Binding-site contacts:
Ligand atom C2 contacts residue ASN616 of chain 1.C at 2.6 Å.
Ligand atom C4 contacts residue ASN616 of chain 1.C at 4.4 Å.
Ligand atom C3 contacts residue ASN616 of chain 1.C at 3.9 Å.
Ligand atom C8 contacts residue GLN644 of chain 1.C at 3.9 Å.
Ligand atom N2 contacts residue ASN616 of chain 1.C at 3.0 Å (h-bond).
Ligand atom C8 contacts residue ILE834 of chain 1.B at 4.0 Å (hydrophobic).
Ligand atom C8 contacts residue THR645 of chain 1.C at 3.4 Å.
Ligand atom C8 contacts residue ARG646 of chain 1.C at 4.2 Å.
Ligand atom O5 contacts residue ASN616 of chain 1.C at 2.4 Å (h-bond).
Ligand atom C7 contacts residue ILE834 of chain 1.B at 4.5 Å (hydrophobic).
Ligand atom N2 contacts residue GLN644 of chain 1.C at 4.4 Å.
Ligand atom O5 contacts residue THR618 of chain 1.C at 4.4 Å.
Ligand atom O7 contacts residue ILE834 of chain 1.B at 4.5 Å.
Ligand atom C5 contacts residue ASN616 of chain 1.C at 3.8 Å.
Ligand atom C1 contacts residue ASN616 of chain 1.C at 1.5 Å.
Ligand atom C1 contacts residue THR618 of chain 1.C at 4.0 Å.
Ligand atom C7 contacts residue ASN616 of chain 1.C at 3.9 Å.
Ligand atom O7 contacts residue ASN616 of chain 1.C at 4.3 Å.
Ligand atom O6 contacts residue ASN616 of chain 1.C at 4.2 Å.

Sequence of chain 1.C:
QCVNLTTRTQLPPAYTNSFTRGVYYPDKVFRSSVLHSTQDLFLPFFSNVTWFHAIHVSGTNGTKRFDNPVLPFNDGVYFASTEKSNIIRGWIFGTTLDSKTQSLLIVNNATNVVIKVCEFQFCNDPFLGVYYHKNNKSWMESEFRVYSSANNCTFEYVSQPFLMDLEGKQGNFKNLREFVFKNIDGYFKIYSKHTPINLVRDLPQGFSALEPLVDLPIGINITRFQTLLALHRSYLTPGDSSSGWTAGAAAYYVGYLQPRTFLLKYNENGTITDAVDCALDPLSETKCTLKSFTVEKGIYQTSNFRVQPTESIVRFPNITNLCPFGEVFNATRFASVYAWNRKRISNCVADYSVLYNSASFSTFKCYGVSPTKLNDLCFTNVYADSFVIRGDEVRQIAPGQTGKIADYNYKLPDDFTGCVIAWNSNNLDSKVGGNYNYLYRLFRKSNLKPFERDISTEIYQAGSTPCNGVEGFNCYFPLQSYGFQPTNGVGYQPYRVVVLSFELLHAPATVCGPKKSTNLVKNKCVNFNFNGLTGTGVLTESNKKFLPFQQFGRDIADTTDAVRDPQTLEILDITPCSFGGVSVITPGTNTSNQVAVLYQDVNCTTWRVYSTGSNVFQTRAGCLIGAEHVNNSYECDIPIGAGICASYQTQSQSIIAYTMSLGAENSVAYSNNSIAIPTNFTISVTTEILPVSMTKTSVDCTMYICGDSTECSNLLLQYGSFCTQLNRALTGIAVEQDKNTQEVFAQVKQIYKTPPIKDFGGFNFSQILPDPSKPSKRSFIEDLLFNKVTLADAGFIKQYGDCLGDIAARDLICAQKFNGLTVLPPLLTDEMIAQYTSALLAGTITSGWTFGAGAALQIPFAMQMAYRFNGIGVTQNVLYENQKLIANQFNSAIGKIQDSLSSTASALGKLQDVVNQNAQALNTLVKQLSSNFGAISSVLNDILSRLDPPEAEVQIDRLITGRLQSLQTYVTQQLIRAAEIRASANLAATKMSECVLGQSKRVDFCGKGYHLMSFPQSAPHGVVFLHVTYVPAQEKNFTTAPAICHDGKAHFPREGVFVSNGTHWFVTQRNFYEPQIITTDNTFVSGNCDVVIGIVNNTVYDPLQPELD

A protein and the small-molecule ligand that binds it are described below.
Small molecule (SMILES): CC(=O)N[C@H]1[C@H](O[C@H]2[C@H](O)[C@@H](NC(C)=O)CO[C@@H]2CO)O[C@H](CO)[C@@H](O)[C@@H]1O

Sequence of chain 1.B:
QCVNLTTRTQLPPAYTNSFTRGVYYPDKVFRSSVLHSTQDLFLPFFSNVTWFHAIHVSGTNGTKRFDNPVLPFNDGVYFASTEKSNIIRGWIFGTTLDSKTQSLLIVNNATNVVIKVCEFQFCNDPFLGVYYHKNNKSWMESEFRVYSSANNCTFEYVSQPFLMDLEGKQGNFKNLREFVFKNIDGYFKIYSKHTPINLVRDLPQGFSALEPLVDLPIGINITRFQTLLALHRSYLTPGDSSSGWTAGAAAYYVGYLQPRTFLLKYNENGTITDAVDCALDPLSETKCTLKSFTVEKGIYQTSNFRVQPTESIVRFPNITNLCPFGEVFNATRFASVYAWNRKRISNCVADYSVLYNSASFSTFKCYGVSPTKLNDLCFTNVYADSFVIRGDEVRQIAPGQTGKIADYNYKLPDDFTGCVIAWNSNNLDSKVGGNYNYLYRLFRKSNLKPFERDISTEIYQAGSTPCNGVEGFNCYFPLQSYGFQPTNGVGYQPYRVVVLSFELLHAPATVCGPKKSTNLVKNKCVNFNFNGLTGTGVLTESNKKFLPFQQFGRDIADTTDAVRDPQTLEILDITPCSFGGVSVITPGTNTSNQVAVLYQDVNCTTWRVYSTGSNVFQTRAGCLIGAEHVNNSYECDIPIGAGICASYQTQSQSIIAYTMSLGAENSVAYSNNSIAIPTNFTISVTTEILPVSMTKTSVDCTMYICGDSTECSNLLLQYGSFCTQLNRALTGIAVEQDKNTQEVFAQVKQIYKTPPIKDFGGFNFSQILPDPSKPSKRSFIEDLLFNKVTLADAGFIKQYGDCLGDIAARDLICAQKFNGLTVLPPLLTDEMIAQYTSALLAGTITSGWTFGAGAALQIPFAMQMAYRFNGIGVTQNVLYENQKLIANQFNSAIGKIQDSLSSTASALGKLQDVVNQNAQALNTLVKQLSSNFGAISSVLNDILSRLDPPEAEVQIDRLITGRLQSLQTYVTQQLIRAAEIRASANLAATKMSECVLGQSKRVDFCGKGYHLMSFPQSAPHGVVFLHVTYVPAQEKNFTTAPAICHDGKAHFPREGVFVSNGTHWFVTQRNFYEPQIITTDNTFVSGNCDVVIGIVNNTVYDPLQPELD